Sequence of chain 3.D:
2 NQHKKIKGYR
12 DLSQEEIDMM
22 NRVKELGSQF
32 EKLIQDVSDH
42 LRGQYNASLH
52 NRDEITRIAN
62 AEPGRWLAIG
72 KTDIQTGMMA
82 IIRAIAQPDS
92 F

Binding-site contacts:
Ligand atom O4' contacts residue ILE83 of chain 3.C at 3.4 Å.
Ligand atom O6 contacts residue HIS4 of chain 3.C at 2.7 Å.
Ligand atom N1 contacts residue TYR10 of chain 3.C at 3.5 Å.
Ligand atom C4 contacts residue ALA87 of chain 3.C at 3.2 Å (hydrophobic).
Ligand atom N9 contacts residue ALA87 of chain 3.C at 3.5 Å.
Ligand atom O3' contacts residue 3AM1 of chain 3.GA at 2.4 Å (h-bond).
Ligand atom N2 contacts residue ALA87 of chain 3.C at 3.3 Å (h-bond).
Ligand atom O6 contacts residue GLN3 of chain 3.D at 3.3 Å (h-bond).
Ligand atom O3P contacts residue LYS25 of chain 3.D at 3.0 Å (salt-bridge).
Ligand atom O5' contacts residue ILE83 of chain 3.C at 3.2 Å.
Ligand atom O3P contacts residue TYR10 of chain 3.C at 2.7 Å (h-bond).
Ligand atom C5' contacts residue 3AM1 of chain 3.GA at 2.6 Å.
Ligand atom C2 contacts residue TYR10 of chain 3.C at 3.6 Å (hydrophobic).
Ligand atom C5 contacts residue TYR10 of chain 3.C at 3.6 Å (hydrophobic).
Ligand atom N2 contacts residue ARG11 of chain 3.C at 3.1 Å.
Ligand atom O2' contacts residue PRO89 of chain 3.C at 3.2 Å.
Ligand atom O5' contacts residue 3AM1 of chain 3.GA at 1.6 Å.
Ligand atom C5' contacts residue MET80 of chain 3.C at 3.5 Å (hydrophobic).
Ligand atom N3 contacts residue ALA87 of chain 3.C at 3.2 Å.
Ligand atom O6 contacts residue LEU13 of chain 3.C at 3.3 Å.
Ligand atom C2 contacts residue ARG11 of chain 3.C at 3.6 Å.
Ligand atom C3' contacts residue 3AM1 of chain 3.GA at 3.0 Å.
Ligand atom O2P contacts residue 3AM1 of chain 3.GA at 2.5 Å (h-bond).
Ligand atom O2P contacts residue MET80 of chain 3.D at 3.0 Å.
Ligand atom N2 contacts residue TYR10 of chain 3.C at 3.4 Å.
Ligand atom O2P contacts residue ILE83 of chain 3.D at 3.5 Å.
Ligand atom O5' contacts residue TYR10 of chain 3.D at 3.3 Å (h-bond).
Ligand atom O3P contacts residue 3AM1 of chain 3.GA at 2.5 Å (h-bond).
Ligand atom N7 contacts residue TYR10 of chain 3.C at 3.6 Å.
Ligand atom P contacts residue TYR10 of chain 3.C at 3.5 Å.
Ligand atom C2' contacts residue TYR10 of chain 3.C at 3.5 Å (hydrophobic).
Ligand atom C3' contacts residue TYR10 of chain 3.C at 3.5 Å (hydrophobic).
Ligand atom C6 contacts residue TYR10 of chain 3.C at 3.5 Å (hydrophobic).
Ligand atom N7 contacts residue TYR10 of chain 3.D at 3.4 Å (h-bond).
Ligand atom N2 contacts residue PRO89 of chain 3.C at 3.2 Å.
Ligand atom N2 contacts residue GLY9 of chain 3.C at 3.3 Å (h-bond).
Ligand atom N1 contacts residue ARG11 of chain 3.C at 3.1 Å (salt-bridge).
Ligand atom C5' contacts residue ILE83 of chain 3.C at 3.6 Å (hydrophobic).
Ligand atom P contacts residue 3AM1 of chain 3.GA at 1.6 Å.
Ligand atom C8 contacts residue TYR10 of chain 3.D at 3.1 Å (hydrophobic).

Sequence of chain 3.C:
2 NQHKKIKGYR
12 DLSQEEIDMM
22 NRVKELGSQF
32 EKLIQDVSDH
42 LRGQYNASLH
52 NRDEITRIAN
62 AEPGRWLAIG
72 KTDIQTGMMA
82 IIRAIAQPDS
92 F

A protein and the small-molecule ligand that binds it are described below.
Small molecule (SMILES): Nc1nc2c(ncn2[C@@H]2O[C@H](CO)[C@@H](OP(=O)(O)O)[C@H]2O)c(=O)[nH]1